The small molecule below binds the protein below.
Small molecule (SMILES): CC(=O)N[C@H]1[C@H](O[C@H]2[C@H](O)[C@@H](NC(C)=O)CO[C@@H]2CO)O[C@H](CO)[C@@H](O)[C@@H]1O

Binding-site contacts:
Ligand atom C4 contacts residue ASN145 of chain 1.E at 4.2 Å.
Ligand atom C7 contacts residue LEU164 of chain 1.E at 4.5 Å (hydrophobic).
Ligand atom C1 contacts residue ASN145 of chain 1.E at 1.4 Å.
Ligand atom C7 contacts residue ASN133 of chain 1.E at 3.8 Å.
Ligand atom O7 contacts residue ASN145 of chain 1.E at 3.3 Å (h-bond).
Ligand atom C5 contacts residue ASN145 of chain 1.E at 3.6 Å.
Ligand atom N2 contacts residue LEU164 of chain 1.E at 4.4 Å.
Ligand atom C8 contacts residue ASN133 of chain 1.E at 3.4 Å.
Ligand atom C8 contacts residue ASP317 of chain 1.E at 3.4 Å.
Ligand atom C5 contacts residue TYR162 of chain 1.E at 4.3 Å (hydrophobic).
Ligand atom C2 contacts residue ASN145 of chain 1.E at 2.5 Å.
Ligand atom C3 contacts residue TYR162 of chain 1.E at 4.2 Å (hydrophobic).
Ligand atom C1 contacts residue TYR162 of chain 1.E at 4.2 Å (hydrophobic).
Ligand atom C7 contacts residue ASN145 of chain 1.E at 3.5 Å.
Ligand atom C3 contacts residue ASN145 of chain 1.E at 3.8 Å.
Ligand atom O5 contacts residue ASN145 of chain 1.E at 2.3 Å (h-bond).
Ligand atom O7 contacts residue TYR162 of chain 1.E at 4.0 Å.
Ligand atom N2 contacts residue ASN145 of chain 1.E at 3.0 Å (h-bond).
Ligand atom O4 contacts residue TYR162 of chain 1.E at 4.4 Å.
Ligand atom O7 contacts residue ASN133 of chain 1.E at 3.6 Å (h-bond).

Sequence of chain 1.E:
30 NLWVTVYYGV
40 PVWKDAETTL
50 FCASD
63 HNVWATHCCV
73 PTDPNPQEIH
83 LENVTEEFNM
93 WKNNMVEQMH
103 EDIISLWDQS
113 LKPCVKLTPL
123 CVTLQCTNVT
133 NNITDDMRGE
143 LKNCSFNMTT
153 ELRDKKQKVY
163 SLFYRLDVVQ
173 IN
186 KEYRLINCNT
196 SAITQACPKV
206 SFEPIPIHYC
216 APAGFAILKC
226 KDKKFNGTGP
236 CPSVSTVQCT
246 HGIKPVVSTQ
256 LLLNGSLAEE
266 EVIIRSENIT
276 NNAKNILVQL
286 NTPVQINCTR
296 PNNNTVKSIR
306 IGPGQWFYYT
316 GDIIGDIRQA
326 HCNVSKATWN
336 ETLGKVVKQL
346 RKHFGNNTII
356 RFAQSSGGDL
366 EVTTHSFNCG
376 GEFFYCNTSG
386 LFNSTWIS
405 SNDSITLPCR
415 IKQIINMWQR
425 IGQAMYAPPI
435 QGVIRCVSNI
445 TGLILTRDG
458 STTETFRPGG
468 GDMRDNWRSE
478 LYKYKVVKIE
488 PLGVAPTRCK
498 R